Binding-site contacts:
Ligand atom O4 contacts residue LEU175 of chain 1.A at 2.8 Å (h-bond).
Ligand atom O1 contacts residue ASP261 of chain 1.A at 3.3 Å (salt-bridge).
Ligand atom O3 contacts residue TYR179 of chain 1.A at 4.4 Å.
Ligand atom O4 contacts residue PHE178 of chain 1.A at 3.5 Å.
Ligand atom C4 contacts residue LEU175 of chain 1.A at 3.7 Å (hydrophobic).
Ligand atom O4 contacts residue TYR179 of chain 1.A at 3.8 Å.
Ligand atom O3 contacts residue PHE178 of chain 1.A at 3.6 Å.
Ligand atom C3 contacts residue ARG260 of chain 1.A at 3.6 Å.
Ligand atom O5 contacts residue ASP261 of chain 1.A at 3.7 Å.
Ligand atom O5 contacts residue VAL87 of chain 1.A at 4.0 Å.
Ligand atom C5 contacts residue LEU175 of chain 1.A at 4.3 Å (hydrophobic).
Ligand atom O2 contacts residue ARG260 of chain 1.A at 3.7 Å.
Ligand atom C1 contacts residue ASP261 of chain 1.A at 3.4 Å.
Ligand atom O2 contacts residue ASP261 of chain 1.A at 4.2 Å.
Ligand atom C4 contacts residue TYR179 of chain 1.A at 4.0 Å (hydrophobic).
Ligand atom C5 contacts residue TYR83 of chain 1.A at 3.8 Å (hydrophobic).
Ligand atom O4 contacts residue ARG260 of chain 1.A at 4.2 Å.
Ligand atom O3 contacts residue ARG260 of chain 1.A at 2.7 Å (salt-bridge).
Ligand atom C4 contacts residue PHE178 of chain 1.A at 4.3 Å (hydrophobic).

The small molecule below binds the protein below.
Small molecule (SMILES): O[C@@H]1[C@@H](O)[C@H](O)OC[C@H]1O

Sequence of chain 1.A:
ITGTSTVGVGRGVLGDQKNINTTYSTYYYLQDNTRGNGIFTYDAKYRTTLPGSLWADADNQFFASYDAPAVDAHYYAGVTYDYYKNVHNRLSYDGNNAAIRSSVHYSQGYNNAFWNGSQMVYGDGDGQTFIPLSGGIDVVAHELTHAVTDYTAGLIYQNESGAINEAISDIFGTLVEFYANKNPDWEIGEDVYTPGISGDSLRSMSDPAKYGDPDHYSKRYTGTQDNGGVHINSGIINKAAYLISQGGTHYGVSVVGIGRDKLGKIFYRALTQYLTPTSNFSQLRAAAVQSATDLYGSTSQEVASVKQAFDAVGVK